Sequence of chain 13.A:
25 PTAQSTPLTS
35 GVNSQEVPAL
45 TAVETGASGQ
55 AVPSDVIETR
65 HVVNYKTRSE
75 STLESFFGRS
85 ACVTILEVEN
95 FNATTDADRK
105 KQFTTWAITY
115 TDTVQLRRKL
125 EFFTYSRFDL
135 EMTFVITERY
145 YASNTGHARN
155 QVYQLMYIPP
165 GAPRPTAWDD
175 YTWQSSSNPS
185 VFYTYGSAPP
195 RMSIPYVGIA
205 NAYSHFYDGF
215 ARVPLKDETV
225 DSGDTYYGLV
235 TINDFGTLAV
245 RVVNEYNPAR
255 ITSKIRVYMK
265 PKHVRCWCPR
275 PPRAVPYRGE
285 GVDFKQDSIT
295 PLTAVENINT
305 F

A protein and the small-molecule ligand that binds it are described below.
Small molecule (SMILES): CC(=O)N[C@H]1[C@H]([C@H](O)[C@H](O)CO)O[C@@](O)(C(=O)O)C[C@@H]1O

Binding-site contacts:
Ligand atom N5 contacts residue TYR145 of chain 14.A at 2.6 Å (h-bond).
Ligand atom C7 contacts residue TYR145 of chain 14.A at 3.9 Å (hydrophobic).
Ligand atom O1A contacts residue ASN148 of chain 14.A at 4.3 Å.
Ligand atom C1 contacts residue SER147 of chain 14.A at 3.6 Å.
Ligand atom C10 contacts residue TYR145 of chain 14.A at 3.6 Å (hydrophobic).
Ligand atom O1A contacts residue ALA146 of chain 14.A at 3.2 Å.
Ligand atom O4 contacts residue PRO252 of chain 13.A at 3.6 Å.
Ligand atom C11 contacts residue TYR145 of chain 14.A at 3.7 Å (hydrophobic).
Ligand atom C1 contacts residue PRO252 of chain 13.A at 4.0 Å (hydrophobic).
Ligand atom O4 contacts residue ASN251 of chain 13.A at 4.1 Å.
Ligand atom C5 contacts residue TYR145 of chain 14.A at 3.3 Å (hydrophobic).
Ligand atom N5 contacts residue TYR250 of chain 13.A at 4.4 Å.
Ligand atom O4 contacts residue TYR250 of chain 13.A at 3.4 Å.
Ligand atom O10 contacts residue TYR250 of chain 13.A at 2.8 Å (h-bond).
Ligand atom C4 contacts residue TYR145 of chain 14.A at 3.6 Å (hydrophobic).
Ligand atom C11 contacts residue TYR250 of chain 13.A at 3.7 Å (hydrophobic).
Ligand atom O4 contacts residue TYR145 of chain 14.A at 4.2 Å.
Ligand atom C6 contacts residue ALA146 of chain 14.A at 4.3 Å (hydrophobic).
Ligand atom O1A contacts residue SER147 of chain 14.A at 3.1 Å (h-bond).
Ligand atom O1B contacts residue ALA146 of chain 14.A at 4.3 Å.
Ligand atom C4 contacts residue PRO252 of chain 13.A at 3.7 Å (hydrophobic).
Ligand atom C3 contacts residue PRO252 of chain 13.A at 3.8 Å (hydrophobic).
Ligand atom C1 contacts residue ALA146 of chain 14.A at 4.0 Å (hydrophobic).
Ligand atom O1B contacts residue SER147 of chain 14.A at 2.7 Å (h-bond).
Ligand atom C10 contacts residue TYR250 of chain 13.A at 3.5 Å (hydrophobic).
Ligand atom O8 contacts residue ALA146 of chain 14.A at 3.3 Å.
Ligand atom C9 contacts residue TYR145 of chain 14.A at 4.4 Å (hydrophobic).
Ligand atom C6 contacts residue TYR145 of chain 14.A at 3.4 Å (hydrophobic).
Ligand atom O1B contacts residue PRO252 of chain 13.A at 3.3 Å.
Ligand atom C8 contacts residue ALA146 of chain 14.A at 4.5 Å (hydrophobic).
Ligand atom C11 contacts residue ARG143 of chain 14.A at 4.0 Å.

Sequence of chain 14.A:
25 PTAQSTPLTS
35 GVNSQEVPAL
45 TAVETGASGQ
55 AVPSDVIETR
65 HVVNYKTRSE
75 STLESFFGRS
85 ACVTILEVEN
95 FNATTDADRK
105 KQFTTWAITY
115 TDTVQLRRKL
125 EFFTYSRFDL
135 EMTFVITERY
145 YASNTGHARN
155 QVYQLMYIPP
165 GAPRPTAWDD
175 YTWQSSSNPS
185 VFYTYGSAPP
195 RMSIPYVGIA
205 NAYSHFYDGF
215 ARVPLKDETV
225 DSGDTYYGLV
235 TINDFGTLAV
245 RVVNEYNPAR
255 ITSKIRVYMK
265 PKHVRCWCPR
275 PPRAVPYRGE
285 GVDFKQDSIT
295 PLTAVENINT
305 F